Binding-site contacts:
Ligand atom O6 contacts residue TEL1 of chain 1.LLC at 3.3 Å (h-bond).
Ligand atom C11 contacts residue TEL1 of chain 1.LLC at 4.1 Å.
Ligand atom O2 contacts residue TEL1 of chain 1.LLC at 4.0 Å.

This small molecule binds to this protein.
Small molecule (SMILES): CC(=O)[C@H]1O[C@@H](OC2=CCC(/C=C(\C)C(=O)N[C@@H]3[C@H](O)[C@@H](O)[C@H]4OCO[C@H]4[C@@H]3O)=CC2=O)[C@@H](O)[C@@H]1O